A protein and the small-molecule ligand that binds it are described below.
Small molecule (SMILES): CC(=O)N[C@@H]1[C@@H](O)[C@H](O)[C@@H](CO)O[C@H]1O

Binding-site contacts:
Ligand atom C1 contacts residue THR77 of chain 1.A at 4.1 Å.
Ligand atom C1 contacts residue ASN75 of chain 1.A at 1.4 Å.
Ligand atom C4 contacts residue ASN75 of chain 1.A at 4.2 Å.
Ligand atom O7 contacts residue ASN75 of chain 1.A at 3.4 Å (h-bond).
Ligand atom O6 contacts residue MET107 of chain 1.A at 4.0 Å.
Ligand atom O7 contacts residue HIS74 of chain 1.A at 4.2 Å.
Ligand atom O5 contacts residue ASN75 of chain 1.A at 2.3 Å (h-bond).
Ligand atom C8 contacts residue ASN75 of chain 1.A at 3.3 Å.
Ligand atom C1 contacts residue MET107 of chain 1.A at 4.3 Å (hydrophobic).
Ligand atom C5 contacts residue ASN75 of chain 1.A at 3.6 Å.
Ligand atom O5 contacts residue MET107 of chain 1.A at 3.5 Å.
Ligand atom C6 contacts residue MET107 of chain 1.A at 4.2 Å (hydrophobic).
Ligand atom N2 contacts residue THR77 of chain 1.A at 4.2 Å.
Ligand atom C3 contacts residue ASN75 of chain 1.A at 3.8 Å.
Ligand atom C2 contacts residue ASN75 of chain 1.A at 2.5 Å.
Ligand atom C7 contacts residue ASN75 of chain 1.A at 3.4 Å.
Ligand atom N2 contacts residue ASN75 of chain 1.A at 3.0 Å (h-bond).

Sequence of chain 1.A:
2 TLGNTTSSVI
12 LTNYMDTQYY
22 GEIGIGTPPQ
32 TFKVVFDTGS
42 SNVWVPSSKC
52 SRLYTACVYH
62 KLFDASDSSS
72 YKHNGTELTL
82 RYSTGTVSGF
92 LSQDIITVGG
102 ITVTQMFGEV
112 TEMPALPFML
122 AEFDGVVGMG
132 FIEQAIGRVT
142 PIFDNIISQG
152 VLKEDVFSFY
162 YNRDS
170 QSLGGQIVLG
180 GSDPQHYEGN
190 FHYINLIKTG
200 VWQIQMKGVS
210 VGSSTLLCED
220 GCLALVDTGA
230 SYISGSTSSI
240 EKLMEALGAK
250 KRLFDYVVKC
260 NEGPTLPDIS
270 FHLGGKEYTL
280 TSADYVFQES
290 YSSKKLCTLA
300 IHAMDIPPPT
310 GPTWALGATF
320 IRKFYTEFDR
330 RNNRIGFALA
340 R